This small molecule binds to this protein.
Small molecule (SMILES): CCCS(=O)(=O)Nc1ccc(F)c(-n2cc(-c3cncnc3)c3nc(N(C)C4CCN(C(C)=O)CC4)ccc32)c1F

Binding-site contacts:
Ligand atom N36 contacts residue TRP92 of chain 1.A at 3.8 Å.
Ligand atom C08 contacts residue ASP155 of chain 1.A at 4.0 Å.
Ligand atom C40 contacts residue LYS44 of chain 1.A at 3.9 Å.
Ligand atom N07 contacts residue ASP155 of chain 1.A at 3.2 Å (salt-bridge).
Ligand atom C38 contacts residue LYS44 of chain 1.A at 4.0 Å.
Ligand atom F39 contacts residue THR90 of chain 1.A at 3.9 Å.
Ligand atom C40 contacts residue ILE88 of chain 1.A at 3.9 Å (hydrophobic).
Ligand atom S04 contacts residue ASP155 of chain 1.A at 3.9 Å.
Ligand atom C18 contacts residue ASP155 of chain 1.A at 3.3 Å.
Ligand atom O05 contacts residue PHE156 of chain 1.A at 2.8 Å (h-bond).
Ligand atom C35 contacts residue CYS93 of chain 1.A at 2.9 Å (hydrophobic).
Ligand atom C33 contacts residue TRP92 of chain 1.A at 4.0 Å (hydrophobic).
Ligand atom C33 contacts residue GLN91 of chain 1.A at 4.0 Å.
Ligand atom C09 contacts residue ASP155 of chain 1.A at 4.0 Å.
Ligand atom C01 contacts residue LEU75 of chain 1.A at 3.2 Å (hydrophobic).
Ligand atom C37 contacts residue PHE144 of chain 1.A at 3.8 Å (hydrophobic).
Ligand atom C03 contacts residue PHE156 of chain 1.A at 3.5 Å (hydrophobic).
Ligand atom C13 contacts residue ALA42 of chain 1.A at 4.1 Å (hydrophobic).
Ligand atom O06 contacts residue ILE88 of chain 1.A at 4.0 Å.
Ligand atom S04 contacts residue PHE156 of chain 1.A at 4.0 Å.
Ligand atom N36 contacts residue CYS93 of chain 1.A at 3.8 Å.
Ligand atom C40 contacts residue THR90 of chain 1.A at 3.7 Å.
Ligand atom F39 contacts residue LYS44 of chain 1.A at 3.8 Å.
Ligand atom C38 contacts residue THR90 of chain 1.A at 4.0 Å.
Ligand atom C33 contacts residue ALA42 of chain 1.A at 3.6 Å (hydrophobic).
Ligand atom F10 contacts residue GLY154 of chain 1.A at 3.9 Å.
Ligand atom C35 contacts residue TRP92 of chain 1.A at 3.4 Å (hydrophobic).
Ligand atom C01 contacts residue PHE77 of chain 1.A at 3.9 Å (hydrophobic).
Ligand atom F10 contacts residue ASP155 of chain 1.A at 2.8 Å.
Ligand atom C09 contacts residue LEU75 of chain 1.A at 4.0 Å (hydrophobic).
Ligand atom C35 contacts residue PHE144 of chain 1.A at 3.8 Å (hydrophobic).
Ligand atom N36 contacts residue PHE144 of chain 1.A at 3.4 Å.
Ligand atom N34 contacts residue CYS93 of chain 1.A at 3.2 Å (h-bond).
Ligand atom C16 contacts residue ASP155 of chain 1.A at 3.7 Å.
Ligand atom C33 contacts residue CYS93 of chain 1.A at 3.8 Å (hydrophobic).
Ligand atom F39 contacts residue ALA42 of chain 1.A at 3.5 Å.
Ligand atom C41 contacts residue THR90 of chain 1.A at 4.0 Å.
Ligand atom O05 contacts residue ASP155 of chain 1.A at 3.9 Å.
Ligand atom C17 contacts residue ASP155 of chain 1.A at 3.1 Å.
Ligand atom N34 contacts residue TRP92 of chain 1.A at 3.2 Å.

Sequence of chain 1.A:
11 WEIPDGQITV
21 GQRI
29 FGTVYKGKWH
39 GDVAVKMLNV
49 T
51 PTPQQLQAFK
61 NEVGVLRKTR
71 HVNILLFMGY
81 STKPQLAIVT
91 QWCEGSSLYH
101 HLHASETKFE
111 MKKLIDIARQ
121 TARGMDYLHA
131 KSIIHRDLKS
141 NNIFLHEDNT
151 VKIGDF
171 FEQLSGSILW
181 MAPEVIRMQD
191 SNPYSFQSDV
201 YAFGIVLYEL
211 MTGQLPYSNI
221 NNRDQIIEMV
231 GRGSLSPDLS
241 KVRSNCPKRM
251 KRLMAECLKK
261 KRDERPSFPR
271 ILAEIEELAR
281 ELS